Binding-site contacts:
Ligand atom N2 contacts residue ASN324 of chain 1.A at 3.0 Å (h-bond).
Ligand atom C8 contacts residue ARG319 of chain 1.A at 3.6 Å.
Ligand atom C8 contacts residue ASN324 of chain 1.A at 4.4 Å.
Ligand atom C2 contacts residue ASN324 of chain 1.A at 2.7 Å.
Ligand atom O7 contacts residue ASN324 of chain 1.A at 3.6 Å.
Ligand atom C7 contacts residue ASN324 of chain 1.A at 3.6 Å.
Ligand atom C4 contacts residue ASN324 of chain 1.A at 4.3 Å.
Ligand atom O5 contacts residue ASN324 of chain 1.A at 2.4 Å (h-bond).
Ligand atom C5 contacts residue ASN324 of chain 1.A at 3.6 Å.
Ligand atom C1 contacts residue ASN324 of chain 1.A at 1.4 Å.
Ligand atom C3 contacts residue ASN324 of chain 1.A at 3.9 Å.
Ligand atom C7 contacts residue ARG319 of chain 1.A at 4.2 Å.

This small molecule binds to this protein.
Small molecule (SMILES): CC(=O)N[C@@H]1[C@@H](O)[C@H](O)[C@@H](CO)O[C@H]1O

Sequence of chain 1.A:
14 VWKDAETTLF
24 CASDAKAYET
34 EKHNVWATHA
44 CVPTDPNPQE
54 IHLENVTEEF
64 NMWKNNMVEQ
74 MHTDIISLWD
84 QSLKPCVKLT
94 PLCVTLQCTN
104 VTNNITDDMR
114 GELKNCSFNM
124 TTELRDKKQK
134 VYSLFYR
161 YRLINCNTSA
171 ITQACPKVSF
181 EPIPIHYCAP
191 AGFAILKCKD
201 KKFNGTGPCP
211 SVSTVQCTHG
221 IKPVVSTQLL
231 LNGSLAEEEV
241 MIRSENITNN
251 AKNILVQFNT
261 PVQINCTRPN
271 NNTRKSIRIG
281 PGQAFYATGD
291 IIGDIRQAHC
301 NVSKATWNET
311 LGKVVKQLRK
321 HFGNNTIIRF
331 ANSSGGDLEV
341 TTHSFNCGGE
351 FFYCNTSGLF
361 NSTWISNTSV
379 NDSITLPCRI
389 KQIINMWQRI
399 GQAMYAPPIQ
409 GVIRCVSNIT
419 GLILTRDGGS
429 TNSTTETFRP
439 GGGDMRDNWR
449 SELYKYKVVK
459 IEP